Sequence of chain 1.B:
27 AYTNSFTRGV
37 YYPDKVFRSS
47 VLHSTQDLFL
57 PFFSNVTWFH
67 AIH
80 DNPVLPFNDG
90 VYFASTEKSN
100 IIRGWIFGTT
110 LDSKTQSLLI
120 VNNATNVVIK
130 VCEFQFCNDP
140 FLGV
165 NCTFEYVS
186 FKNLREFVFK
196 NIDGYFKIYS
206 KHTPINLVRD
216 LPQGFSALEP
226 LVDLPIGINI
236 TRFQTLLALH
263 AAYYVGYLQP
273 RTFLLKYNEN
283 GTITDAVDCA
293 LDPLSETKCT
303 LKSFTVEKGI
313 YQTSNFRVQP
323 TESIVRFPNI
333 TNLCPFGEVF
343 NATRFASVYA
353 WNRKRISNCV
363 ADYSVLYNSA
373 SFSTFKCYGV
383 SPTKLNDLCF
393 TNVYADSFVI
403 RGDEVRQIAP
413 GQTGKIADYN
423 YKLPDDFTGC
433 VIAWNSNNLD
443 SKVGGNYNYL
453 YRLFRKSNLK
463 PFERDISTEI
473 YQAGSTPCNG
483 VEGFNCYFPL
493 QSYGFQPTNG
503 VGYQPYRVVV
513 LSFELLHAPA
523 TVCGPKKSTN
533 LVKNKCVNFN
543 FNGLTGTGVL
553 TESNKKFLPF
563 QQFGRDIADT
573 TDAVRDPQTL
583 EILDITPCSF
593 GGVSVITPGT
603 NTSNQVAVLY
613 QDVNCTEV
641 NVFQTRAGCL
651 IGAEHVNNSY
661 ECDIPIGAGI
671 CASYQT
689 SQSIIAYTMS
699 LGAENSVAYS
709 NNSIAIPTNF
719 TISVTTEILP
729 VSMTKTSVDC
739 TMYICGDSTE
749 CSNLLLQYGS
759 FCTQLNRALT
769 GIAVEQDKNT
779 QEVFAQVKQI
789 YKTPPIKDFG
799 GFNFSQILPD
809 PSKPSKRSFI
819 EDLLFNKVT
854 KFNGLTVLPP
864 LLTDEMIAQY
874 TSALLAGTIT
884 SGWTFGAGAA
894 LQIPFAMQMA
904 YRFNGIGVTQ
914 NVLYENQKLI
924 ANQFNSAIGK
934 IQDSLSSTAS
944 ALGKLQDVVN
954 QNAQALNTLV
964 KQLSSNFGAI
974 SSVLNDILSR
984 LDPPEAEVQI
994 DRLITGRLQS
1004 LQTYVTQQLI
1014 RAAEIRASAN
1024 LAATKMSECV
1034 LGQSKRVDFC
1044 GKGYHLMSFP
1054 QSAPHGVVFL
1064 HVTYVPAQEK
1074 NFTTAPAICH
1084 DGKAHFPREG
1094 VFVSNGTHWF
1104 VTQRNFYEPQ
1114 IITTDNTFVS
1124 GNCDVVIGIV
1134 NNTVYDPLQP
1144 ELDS

Binding-site contacts:
Ligand atom C8 contacts residue ASN165 of chain 1.B at 4.3 Å.
Ligand atom O6 contacts residue GLN115 of chain 1.B at 4.5 Å.
Ligand atom C1 contacts residue ASN165 of chain 1.B at 1.4 Å.
Ligand atom C2 contacts residue ASN165 of chain 1.B at 2.4 Å.
Ligand atom O7 contacts residue GLU132 of chain 1.B at 4.2 Å.
Ligand atom C3 contacts residue ASN165 of chain 1.B at 3.8 Å.
Ligand atom O5 contacts residue GLN115 of chain 1.B at 3.3 Å (h-bond).
Ligand atom O5 contacts residue ASN165 of chain 1.B at 2.4 Å (h-bond).
Ligand atom N2 contacts residue ASN165 of chain 1.B at 2.9 Å (h-bond).
Ligand atom O5 contacts residue GLU132 of chain 1.B at 3.7 Å.
Ligand atom O7 contacts residue ASN165 of chain 1.B at 3.2 Å (h-bond).
Ligand atom C5 contacts residue ASN165 of chain 1.B at 3.7 Å.
Ligand atom C1 contacts residue GLN115 of chain 1.B at 4.5 Å.
Ligand atom C4 contacts residue GLN115 of chain 1.B at 4.5 Å.
Ligand atom C2 contacts residue GLU132 of chain 1.B at 4.5 Å.
Ligand atom C1 contacts residue GLU132 of chain 1.B at 4.0 Å.
Ligand atom C5 contacts residue GLN115 of chain 1.B at 3.9 Å.
Ligand atom C7 contacts residue ASN165 of chain 1.B at 3.2 Å.
Ligand atom C6 contacts residue GLN115 of chain 1.B at 3.4 Å.
Ligand atom C4 contacts residue ASN165 of chain 1.B at 4.2 Å.

The small molecule below binds the protein below.
Small molecule (SMILES): CC(=O)N[C@@H]1[C@@H](O)[C@H](O)[C@@H](CO)O[C@H]1O